Sequence of chain 1.A:
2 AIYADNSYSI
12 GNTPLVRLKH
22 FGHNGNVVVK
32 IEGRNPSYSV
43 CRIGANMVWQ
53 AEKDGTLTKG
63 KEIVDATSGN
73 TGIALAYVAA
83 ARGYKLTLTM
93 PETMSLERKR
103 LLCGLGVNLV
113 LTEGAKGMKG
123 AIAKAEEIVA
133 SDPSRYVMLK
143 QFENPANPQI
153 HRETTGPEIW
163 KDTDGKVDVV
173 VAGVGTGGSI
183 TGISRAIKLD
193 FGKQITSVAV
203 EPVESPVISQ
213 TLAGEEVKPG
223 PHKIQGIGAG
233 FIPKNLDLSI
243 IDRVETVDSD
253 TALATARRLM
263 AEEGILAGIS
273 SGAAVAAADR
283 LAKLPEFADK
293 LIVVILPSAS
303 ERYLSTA

A protein and the small-molecule ligand that binds it are described below.
Small molecule (SMILES): CC[C@H](C)[C@H](NC(=O)[C@H](CC(N)=O)NC(=O)[C@H](C)NC(=O)[C@H](CC(N)=O)NC(=O)[C@H](/C=C/SC)NC(=O)CNC(=O)[C@H](C)N)C(=O)O

Binding-site contacts:
Ligand atom OXT contacts residue GLY71 of chain 1.A at 3.6 Å.
Ligand atom ND2 contacts residue HIS224 of chain 1.A at 3.5 Å (h-bond).
Ligand atom O contacts residue GLN227 of chain 1.A at 3.8 Å.
Ligand atom CA contacts residue MET120 of chain 1.A at 3.6 Å (hydrophobic).
Ligand atom CB contacts residue HIS224 of chain 1.A at 3.6 Å.
Ligand atom C contacts residue ASN72 of chain 1.A at 3.9 Å.
Ligand atom CB contacts residue GLY119 of chain 1.A at 3.9 Å.
Ligand atom O contacts residue GLY71 of chain 1.A at 3.9 Å.
Ligand atom OXT contacts residue GLN143 of chain 1.A at 3.5 Å (h-bond).
Ligand atom N contacts residue LYS118 of chain 1.A at 3.6 Å.
Ligand atom CB contacts residue LYS118 of chain 1.A at 3.0 Å.
Ligand atom O contacts residue MET120 of chain 1.A at 2.8 Å.
Ligand atom ND2 contacts residue GLY71 of chain 1.A at 3.7 Å.
Ligand atom O contacts residue LLP42 of chain 1.A at 3.8 Å.
Ligand atom C contacts residue MET120 of chain 1.A at 3.8 Å (hydrophobic).
Ligand atom CG1 contacts residue GLY228 of chain 1.A at 3.4 Å.
Ligand atom OD1 contacts residue THR69 of chain 1.A at 2.9 Å.
Ligand atom CB contacts residue MET120 of chain 1.A at 3.6 Å (hydrophobic).
Ligand atom ND2 contacts residue GLN227 of chain 1.A at 3.5 Å (h-bond).
Ligand atom C contacts residue GLN143 of chain 1.A at 3.9 Å.
Ligand atom CA contacts residue LYS118 of chain 1.A at 3.1 Å.
Ligand atom O contacts residue THR73 of chain 1.A at 3.3 Å (h-bond).
Ligand atom CG2 contacts residue GLY228 of chain 1.A at 3.5 Å.
Ligand atom O contacts residue ALA231 of chain 1.A at 3.8 Å.
Ligand atom CA contacts residue GLY119 of chain 1.A at 3.8 Å.
Ligand atom OD1 contacts residue GLY71 of chain 1.A at 3.9 Å.
Ligand atom CG contacts residue MET120 of chain 1.A at 3.9 Å (hydrophobic).
Ligand atom C contacts residue GLY71 of chain 1.A at 3.8 Å.
Ligand atom OXT contacts residue THR69 of chain 1.A at 2.5 Å (h-bond).
Ligand atom OD1 contacts residue SER70 of chain 1.A at 2.8 Å (h-bond).
Ligand atom CB contacts residue GLY230 of chain 1.A at 3.7 Å.
Ligand atom CG contacts residue HIS224 of chain 1.A at 3.6 Å.
Ligand atom O contacts residue ASN72 of chain 1.A at 3.2 Å (h-bond).
Ligand atom ND2 contacts residue SER70 of chain 1.A at 3.0 Å (h-bond).
Ligand atom CG contacts residue SER70 of chain 1.A at 3.4 Å.
Ligand atom CG2 contacts residue LLP42 of chain 1.A at 3.4 Å.
Ligand atom O contacts residue GLY230 of chain 1.A at 3.9 Å.
Ligand atom C contacts residue THR69 of chain 1.A at 3.6 Å.
Ligand atom OD1 contacts residue ALA68 of chain 1.A at 3.3 Å (h-bond).
Ligand atom O contacts residue GLY71 of chain 1.A at 3.9 Å.